Sequence of chain 1.Z:
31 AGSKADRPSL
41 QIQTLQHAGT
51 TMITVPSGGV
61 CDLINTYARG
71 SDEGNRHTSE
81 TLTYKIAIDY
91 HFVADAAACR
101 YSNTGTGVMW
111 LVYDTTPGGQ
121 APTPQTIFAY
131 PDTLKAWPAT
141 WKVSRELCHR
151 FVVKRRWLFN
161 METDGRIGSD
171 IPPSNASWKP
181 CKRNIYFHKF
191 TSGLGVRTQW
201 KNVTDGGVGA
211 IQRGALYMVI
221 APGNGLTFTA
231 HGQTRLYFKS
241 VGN

This small molecule binds to this protein.
Small molecule (SMILES): Cc1cn([C@H]2C[C@H](O[P](=O)(O)OC[C@H]3O[C@@H](n4ccc(N)nc4=O)C[C@@H]3O[P](=O)(O)OC[C@H]3O[C@@H](n4ccc(N)nc4=O)C[C@@H]3O[P](=O)(O)OC[C@H]3O[C@@H](n4ccc(N)nc4=O)C[C@@H]3O[P](=O)(O)OC[C@H]3O[C@@H](n4cnc5c(N)ncnc54)C[C@@H]3O)[C@@H](CO[P](=O)(O)O[C@H]3C[C@H](n4cnc5c(N)ncnc54)O[C@@H]3CO[P](=O)(O)O[C@H]3C[C@H](n4cnc5c(N)ncnc54)O[C@@H]3CO[P](=O)(O)O[C@H]3C[C@H](n4cnc5c(N)ncnc54)O[C@@H]3CO[P](=O)(O)O[C@H]3C[C@H](n4cnc5c(N)ncnc54)O[C@@H]3COP(=O)=O)O2)c(=O)[nH]c1=O

Sequence of chain 1.AA:
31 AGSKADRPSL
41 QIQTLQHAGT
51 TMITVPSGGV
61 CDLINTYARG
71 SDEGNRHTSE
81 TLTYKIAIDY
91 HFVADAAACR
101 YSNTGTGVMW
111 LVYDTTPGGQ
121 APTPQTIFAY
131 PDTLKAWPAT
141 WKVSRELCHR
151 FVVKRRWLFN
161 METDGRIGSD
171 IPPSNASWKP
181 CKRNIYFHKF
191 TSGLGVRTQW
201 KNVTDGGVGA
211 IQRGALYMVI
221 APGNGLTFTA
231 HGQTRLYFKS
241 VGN

Binding-site contacts:
Ligand atom P contacts residue TYR237 of chain 1.Z at 3.8 Å.
Ligand atom OP1 contacts residue VAL153 of chain 1.AA at 3.3 Å.
Ligand atom O3' contacts residue SER39 of chain 1.Z at 4.1 Å.
Ligand atom C2' contacts residue ARG155 of chain 1.AA at 3.1 Å.
Ligand atom C5 contacts residue PHE190 of chain 1.Z at 3.3 Å (hydrophobic).
Ligand atom C2' contacts residue LYS154 of chain 1.AA at 3.6 Å.
Ligand atom C2 contacts residue PHE190 of chain 1.Z at 4.2 Å (hydrophobic).
Ligand atom C1' contacts residue ARG155 of chain 1.AA at 3.6 Å.
Ligand atom C6 contacts residue PHE190 of chain 1.Z at 3.3 Å (hydrophobic).
Ligand atom N3 contacts residue LYS34 of chain 1.AA at 3.3 Å (salt-bridge).
Ligand atom C3' contacts residue ILE42 of chain 1.Z at 3.7 Å (hydrophobic).
Ligand atom O3' contacts residue VAL153 of chain 1.AA at 4.2 Å.
Ligand atom C2' contacts residue TYR237 of chain 1.Z at 4.0 Å (hydrophobic).
Ligand atom C5' contacts residue ILE42 of chain 1.Z at 3.8 Å (hydrophobic).
Ligand atom N3 contacts residue PHE190 of chain 1.Z at 3.9 Å.
Ligand atom C2' contacts residue LEU40 of chain 1.Z at 4.0 Å (hydrophobic).
Ligand atom N4 contacts residue TYR113 of chain 1.AA at 3.8 Å.
Ligand atom OP2 contacts residue ARG156 of chain 1.AA at 3.8 Å.
Ligand atom OP1 contacts residue ARG235 of chain 1.Z at 3.1 Å (salt-bridge).
Ligand atom N7 contacts residue PHE190 of chain 1.Z at 3.5 Å.
Ligand atom OP1 contacts residue HIS149 of chain 1.AA at 3.1 Å.
Ligand atom C2 contacts residue LYS34 of chain 1.AA at 3.3 Å.
Ligand atom OP1 contacts residue ARG145 of chain 1.AA at 2.3 Å (salt-bridge).
Ligand atom OP2 contacts residue HIS149 of chain 1.AA at 3.3 Å.
Ligand atom OP2 contacts residue TYR237 of chain 1.Z at 2.7 Å (h-bond).
Ligand atom P contacts residue ARG235 of chain 1.Z at 3.2 Å.
Ligand atom O3' contacts residue TYR237 of chain 1.Z at 3.6 Å.
Ligand atom N9 contacts residue PHE190 of chain 1.Z at 3.7 Å.
Ligand atom O5' contacts residue HIS149 of chain 1.AA at 4.2 Å.
Ligand atom OP2 contacts residue ARG235 of chain 1.Z at 2.5 Å (salt-bridge).
Ligand atom C4 contacts residue PHE190 of chain 1.Z at 3.4 Å (hydrophobic).
Ligand atom C8 contacts residue PHE190 of chain 1.Z at 3.5 Å (hydrophobic).
Ligand atom P contacts residue ARG145 of chain 1.AA at 3.7 Å.
Ligand atom C7 contacts residue LEU40 of chain 1.Z at 3.5 Å (hydrophobic).
Ligand atom O4 contacts residue LYS85 of chain 1.Z at 3.2 Å (salt-bridge).
Ligand atom C7 contacts residue TYR237 of chain 1.Z at 4.1 Å (hydrophobic).
Ligand atom P contacts residue HIS149 of chain 1.AA at 3.8 Å.
Ligand atom N1 contacts residue PHE190 of chain 1.Z at 3.7 Å.
Ligand atom N6 contacts residue PHE190 of chain 1.Z at 3.5 Å.
Ligand atom OP1 contacts residue ILE42 of chain 1.Z at 4.1 Å.